Binding-site contacts:
Ligand atom N7 contacts residue ASN116 of chain 2.A at 3.1 Å (h-bond).
Ligand atom O6 contacts residue SER145 of chain 2.A at 3.4 Å.
Ligand atom O4' contacts residue LYS117 of chain 2.A at 3.3 Å (salt-bridge).
Ligand atom O2B contacts residue SER17 of chain 2.A at 2.9 Å (h-bond).
Ligand atom N1 contacts residue ASP119 of chain 2.A at 2.8 Å (salt-bridge).
Ligand atom C6 contacts residue LYS117 of chain 2.A at 3.5 Å.
Ligand atom O2G contacts residue MG1 of chain 2.C at 2.1 Å.
Ligand atom O3' contacts residue ASP30 of chain 2.A at 2.9 Å (salt-bridge).
Ligand atom O1A contacts residue ALA18 of chain 2.A at 2.8 Å (h-bond).
Ligand atom C3' contacts residue GLU31 of chain 2.A at 3.4 Å.
Ligand atom O3G contacts residue LYS16 of chain 2.A at 2.7 Å (salt-bridge).
Ligand atom O1G contacts residue PRO34 of chain 2.A at 3.4 Å.
Ligand atom N3B contacts residue GLY13 of chain 2.A at 3.0 Å (h-bond).
Ligand atom O2' contacts residue ASP30 of chain 2.A at 3.1 Å (salt-bridge).
Ligand atom O1G contacts residue TYR32 of chain 2.A at 2.6 Å (h-bond).
Ligand atom N2 contacts residue LEU120 of chain 2.A at 3.5 Å.
Ligand atom PG contacts residue MG1 of chain 2.C at 3.2 Å.
Ligand atom O1A contacts residue GLY15 of chain 2.A at 3.3 Å.
Ligand atom O2G contacts residue THR35 of chain 2.A at 2.9 Å (h-bond).
Ligand atom N2 contacts residue ASP119 of chain 2.A at 2.9 Å (salt-bridge).
Ligand atom O1A contacts residue SER17 of chain 2.A at 3.4 Å (h-bond).
Ligand atom O1B contacts residue VAL14 of chain 2.A at 3.3 Å (h-bond).
Ligand atom O2A contacts residue TYR32 of chain 2.A at 3.5 Å.
Ligand atom O6 contacts residue LYS117 of chain 2.A at 3.3 Å.
Ligand atom O2B contacts residue MG1 of chain 2.C at 2.1 Å.
Ligand atom O2' contacts residue PHE28 of chain 2.A at 3.2 Å.
Ligand atom O1B contacts residue LYS16 of chain 2.A at 2.8 Å (salt-bridge).
Ligand atom O6 contacts residue ASN116 of chain 2.A at 3.2 Å (h-bond).
Ligand atom PB contacts residue MG1 of chain 2.C at 3.2 Å.
Ligand atom O1B contacts residue GLY13 of chain 2.A at 3.5 Å (h-bond).
Ligand atom O3G contacts residue GLY60 of chain 2.A at 2.8 Å (h-bond).
Ligand atom O1B contacts residue GLY15 of chain 2.A at 3.0 Å (h-bond).
Ligand atom N3B contacts residue TYR32 of chain 2.A at 3.4 Å.
Ligand atom O2B contacts residue LYS16 of chain 2.A at 3.5 Å (salt-bridge).
Ligand atom O6 contacts residue ALA146 of chain 2.A at 2.7 Å (h-bond).
Ligand atom O3G contacts residue GLY12 of chain 2.A at 3.5 Å.
Ligand atom C2' contacts residue VAL29 of chain 2.A at 3.4 Å (hydrophobic).
Ligand atom O3A contacts residue GLY15 of chain 2.A at 3.1 Å (h-bond).
Ligand atom N3B contacts residue MG1 of chain 2.C at 3.4 Å.
Ligand atom O2' contacts residue VAL29 of chain 2.A at 2.6 Å (h-bond).

Sequence of chain 2.A:
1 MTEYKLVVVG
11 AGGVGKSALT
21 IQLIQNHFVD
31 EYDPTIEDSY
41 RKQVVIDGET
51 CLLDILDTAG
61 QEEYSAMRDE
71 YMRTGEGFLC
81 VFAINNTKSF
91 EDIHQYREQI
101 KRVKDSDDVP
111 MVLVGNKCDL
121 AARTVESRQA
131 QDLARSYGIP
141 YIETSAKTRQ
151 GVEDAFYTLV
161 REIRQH

The small molecule below binds the protein below.
Small molecule (SMILES): Nc1nc2c(ncn2[C@@H]2O[C@H](CO[P](=O)(O)O[P](=O)(O)NP(=O)(O)O)[C@@H](O)[C@H]2O)c(=O)[nH]1